Binding-site contacts:
Ligand atom O7 contacts residue ASN314 of chain 1.B at 3.6 Å.
Ligand atom C7 contacts residue ASN314 of chain 1.B at 3.4 Å.
Ligand atom O6 contacts residue SER316 of chain 1.B at 4.4 Å.
Ligand atom O5 contacts residue SER317 of chain 1.B at 4.0 Å.
Ligand atom C1 contacts residue SER317 of chain 1.B at 4.3 Å.
Ligand atom O5 contacts residue SER316 of chain 1.B at 3.6 Å.
Ligand atom C1 contacts residue SER316 of chain 1.B at 4.2 Å.
Ligand atom C3 contacts residue ASN314 of chain 1.B at 3.8 Å.
Ligand atom O5 contacts residue ASN314 of chain 1.B at 2.4 Å (h-bond).
Ligand atom O6 contacts residue TRP301 of chain 1.B at 4.2 Å.
Ligand atom N2 contacts residue ASN314 of chain 1.B at 2.9 Å (h-bond).
Ligand atom C2 contacts residue ASN314 of chain 1.B at 2.5 Å.
Ligand atom C6 contacts residue PRO318 of chain 1.B at 4.3 Å (hydrophobic).
Ligand atom C1 contacts residue ASN314 of chain 1.B at 1.4 Å.
Ligand atom C7 contacts residue ASP311 of chain 1.B at 4.5 Å.
Ligand atom C4 contacts residue ASN314 of chain 1.B at 4.2 Å.
Ligand atom C5 contacts residue ASN314 of chain 1.B at 3.7 Å.
Ligand atom C6 contacts residue SER316 of chain 1.B at 3.7 Å.
Ligand atom O6 contacts residue PRO318 of chain 1.B at 3.6 Å.
Ligand atom C8 contacts residue ASN314 of chain 1.B at 4.5 Å.
Ligand atom O7 contacts residue ASP311 of chain 1.B at 4.0 Å.
Ligand atom C5 contacts residue SER316 of chain 1.B at 3.8 Å.

Sequence of chain 1.B:
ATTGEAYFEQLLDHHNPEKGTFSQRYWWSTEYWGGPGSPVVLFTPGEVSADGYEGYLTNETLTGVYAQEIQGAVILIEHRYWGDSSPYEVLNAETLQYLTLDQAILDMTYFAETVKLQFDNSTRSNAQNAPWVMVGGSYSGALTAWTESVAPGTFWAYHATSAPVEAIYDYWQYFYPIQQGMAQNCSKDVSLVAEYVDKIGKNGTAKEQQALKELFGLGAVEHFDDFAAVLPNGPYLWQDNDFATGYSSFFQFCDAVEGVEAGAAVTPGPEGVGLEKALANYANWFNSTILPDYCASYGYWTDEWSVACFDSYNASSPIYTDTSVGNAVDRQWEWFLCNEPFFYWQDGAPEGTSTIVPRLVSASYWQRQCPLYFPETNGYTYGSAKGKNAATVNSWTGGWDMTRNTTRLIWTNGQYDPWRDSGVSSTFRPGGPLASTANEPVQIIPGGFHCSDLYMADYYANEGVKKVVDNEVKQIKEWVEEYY

The small molecule below binds the protein below.
Small molecule (SMILES): CC(=O)N[C@H]1[C@H](O[C@H]2[C@H](O)[C@@H](NC(C)=O)CO[C@@H]2CO)O[C@H](CO)[C@@H](O)[C@@H]1O